The small molecule below binds the protein below.
Small molecule (SMILES): O=c1ccn([C@@H]2O[C@H](CO[P](=O)(O)O[C@H]3[C@@H](O)[C@H](n4ccc(=O)[nH]c4=O)O[C@@H]3CO[P](=O)(O)O[C@H]3[C@@H](O)[C@H](n4ccc(=O)[nH]c4=O)O[C@@H]3CO[P](=O)(O)O[C@H]3[C@@H](O)[C@H](n4ccc(=O)[nH]c4=O)O[C@@H]3CO)[C@@H](O)[C@H]2O)c(=O)[nH]1

Sequence of chain 1.M:
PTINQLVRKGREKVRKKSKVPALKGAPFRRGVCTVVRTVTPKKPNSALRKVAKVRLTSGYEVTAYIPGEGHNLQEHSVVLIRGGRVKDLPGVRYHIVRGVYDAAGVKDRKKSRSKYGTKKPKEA

Binding-site contacts:
Ligand atom OP1 contacts residue LYS47 of chain 1.M at 3.8 Å.